A small-molecule ligand and the protein it binds are described below.
Small molecule (SMILES): NC(=O)CC[C@H](N)C(=O)O

Sequence of chain 5.A:
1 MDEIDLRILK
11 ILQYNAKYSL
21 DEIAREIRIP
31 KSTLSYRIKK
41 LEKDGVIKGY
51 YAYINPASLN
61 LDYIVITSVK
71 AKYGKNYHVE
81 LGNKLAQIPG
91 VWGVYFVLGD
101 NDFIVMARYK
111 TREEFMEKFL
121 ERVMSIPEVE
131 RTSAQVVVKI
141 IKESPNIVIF

Binding-site contacts:
Ligand atom NE2 contacts residue ALA24 of chain 5.A at 3.6 Å.
Ligand atom O contacts residue SER32 of chain 5.A at 3.1 Å.
Ligand atom NE2 contacts residue LYS31 of chain 5.A at 3.0 Å (salt-bridge).
Ligand atom CA contacts residue SER32 of chain 5.A at 4.2 Å.
Ligand atom CD contacts residue PRO30 of chain 5.A at 4.3 Å (hydrophobic).
Ligand atom NE2 contacts residue ILE29 of chain 5.A at 3.7 Å.
Ligand atom CB contacts residue PRO30 of chain 5.A at 4.2 Å (hydrophobic).
Ligand atom CG contacts residue LYS31 of chain 5.A at 3.5 Å.
Ligand atom OXT contacts residue SER32 of chain 5.A at 3.4 Å (h-bond).
Ligand atom CA contacts residue PRO30 of chain 5.A at 4.0 Å (hydrophobic).
Ligand atom CD contacts residue LYS31 of chain 5.A at 3.2 Å.
Ligand atom C contacts residue SER32 of chain 5.A at 3.4 Å.
Ligand atom OE1 contacts residue LYS31 of chain 5.A at 3.0 Å.
Ligand atom CG contacts residue PRO30 of chain 5.A at 4.0 Å (hydrophobic).
Ligand atom CB contacts residue LYS31 of chain 5.A at 3.4 Å.
Ligand atom CA contacts residue LYS31 of chain 5.A at 4.1 Å.
Ligand atom CB contacts residue SER32 of chain 5.A at 4.1 Å.
Ligand atom NE2 contacts residue PRO30 of chain 5.A at 3.9 Å.